Binding-site contacts:
Ligand atom C2 contacts residue ZN1 of chain 1.V at 3.1 Å.
Ligand atom O2 contacts residue ZN1 of chain 1.V at 2.1 Å.
Ligand atom O3 contacts residue MN1 of chain 1.W at 2.5 Å.
Ligand atom C3 contacts residue ASP349 of chain 1.D at 3.2 Å.
Ligand atom C3 contacts residue BCT1 of chain 1.Y at 3.6 Å.
Ligand atom C2 contacts residue MN1 of chain 1.W at 3.1 Å.
Ligand atom N2 contacts residue ZN1 of chain 1.V at 2.4 Å.
Ligand atom C1 contacts residue ASP272 of chain 1.D at 3.7 Å.
Ligand atom O2 contacts residue LYS267 of chain 1.D at 3.3 Å (salt-bridge).
Ligand atom O1 contacts residue GLY379 of chain 1.D at 3.0 Å (h-bond).
Ligand atom C12 contacts residue ALA466 of chain 1.D at 3.6 Å (hydrophobic).
Ligand atom O2 contacts residue BCT1 of chain 1.Y at 2.6 Å (h-bond).
Ligand atom C2 contacts residue ASP272 of chain 1.D at 3.8 Å.
Ligand atom N1 contacts residue ASP349 of chain 1.D at 3.7 Å.
Ligand atom O3 contacts residue ASP272 of chain 1.D at 3.8 Å.
Ligand atom C1 contacts residue ZN1 of chain 1.V at 3.2 Å.
Ligand atom O2 contacts residue ASP272 of chain 1.D at 2.9 Å (salt-bridge).
Ligand atom C1 contacts residue THR376 of chain 1.D at 3.8 Å.
Ligand atom C13 contacts residue BCT1 of chain 1.Y at 3.5 Å.
Ligand atom C3 contacts residue MN1 of chain 1.W at 3.0 Å.
Ligand atom O2 contacts residue GLU351 of chain 1.D at 3.0 Å (salt-bridge).
Ligand atom O3 contacts residue ASP349 of chain 1.D at 2.9 Å (salt-bridge).
Ligand atom C6 contacts residue THR376 of chain 1.D at 3.5 Å.
Ligand atom C9 contacts residue MET287 of chain 1.D at 3.8 Å (hydrophobic).
Ligand atom N2 contacts residue THR376 of chain 1.D at 3.1 Å (h-bond).
Ligand atom O1 contacts residue THR378 of chain 1.D at 3.7 Å.
Ligand atom C13 contacts residue ARG353 of chain 1.D at 3.8 Å.
Ligand atom O3 contacts residue LYS279 of chain 1.D at 2.9 Å (salt-bridge).
Ligand atom N1 contacts residue BCT1 of chain 1.Y at 3.1 Å (h-bond).
Ligand atom N1 contacts residue LEU377 of chain 1.D at 3.4 Å (h-bond).
Ligand atom C2 contacts residue BCT1 of chain 1.Y at 3.3 Å.
Ligand atom C6 contacts residue LEU377 of chain 1.D at 3.5 Å (hydrophobic).
Ligand atom N2 contacts residue LYS267 of chain 1.D at 3.4 Å (salt-bridge).
Ligand atom N2 contacts residue ASP272 of chain 1.D at 3.5 Å (salt-bridge).
Ligand atom C2 contacts residue LEU377 of chain 1.D at 3.2 Å (hydrophobic).
Ligand atom O2 contacts residue ASP349 of chain 1.D at 3.2 Å (salt-bridge).
Ligand atom N2 contacts residue ASP290 of chain 1.D at 2.8 Å (salt-bridge).
Ligand atom C10 contacts residue MET287 of chain 1.D at 3.7 Å (hydrophobic).
Ligand atom C11 contacts residue TRP470 of chain 1.D at 3.3 Å (hydrophobic).
Ligand atom O2 contacts residue MN1 of chain 1.W at 2.2 Å.

A protein and the small-molecule ligand that binds it are described below.
Small molecule (SMILES): CC(C)C[C@H](NC(=O)[C@@H](O)[C@H](N)Cc1ccccc1)C(=O)O

Sequence of chain 1.D:
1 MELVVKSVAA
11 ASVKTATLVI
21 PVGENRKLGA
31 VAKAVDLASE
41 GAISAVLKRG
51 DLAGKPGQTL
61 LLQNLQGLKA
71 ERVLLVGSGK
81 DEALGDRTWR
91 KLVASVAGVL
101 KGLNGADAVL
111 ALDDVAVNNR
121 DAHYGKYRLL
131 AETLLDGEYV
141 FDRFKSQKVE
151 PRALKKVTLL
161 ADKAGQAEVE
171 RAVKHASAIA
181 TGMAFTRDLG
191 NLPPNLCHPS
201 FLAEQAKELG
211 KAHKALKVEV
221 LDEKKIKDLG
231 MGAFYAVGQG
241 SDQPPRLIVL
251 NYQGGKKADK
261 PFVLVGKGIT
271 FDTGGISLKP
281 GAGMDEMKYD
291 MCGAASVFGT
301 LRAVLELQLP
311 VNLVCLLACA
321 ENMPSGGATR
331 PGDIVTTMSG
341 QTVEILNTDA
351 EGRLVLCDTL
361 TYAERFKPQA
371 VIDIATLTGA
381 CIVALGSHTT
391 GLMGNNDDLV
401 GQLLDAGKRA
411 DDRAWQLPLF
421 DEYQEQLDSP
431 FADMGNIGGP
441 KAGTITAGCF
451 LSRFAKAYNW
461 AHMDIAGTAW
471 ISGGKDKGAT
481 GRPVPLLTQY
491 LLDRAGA